A protein and the small-molecule ligand that binds it are described below.
Small molecule (SMILES): O=C(CN1C(=O)C2(CCN(C(=O)c3cnc4[nH]ncc4c3)CC2)c2c1ccc(F)c2F)NCC(F)(F)F

Sequence of chain 1.D:
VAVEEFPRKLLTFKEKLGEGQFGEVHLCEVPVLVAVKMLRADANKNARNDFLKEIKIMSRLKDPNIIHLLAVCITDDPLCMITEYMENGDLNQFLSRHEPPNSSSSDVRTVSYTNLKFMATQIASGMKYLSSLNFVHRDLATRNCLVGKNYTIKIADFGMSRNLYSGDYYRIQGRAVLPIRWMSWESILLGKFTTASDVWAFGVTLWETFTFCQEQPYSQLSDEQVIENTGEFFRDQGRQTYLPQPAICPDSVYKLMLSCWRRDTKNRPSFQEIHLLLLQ

Binding-site contacts:
Ligand atom F30 contacts residue HIS156 of chain 1.D at 3.5 Å.
Ligand atom C2 contacts residue PHE177 of chain 1.D at 3.4 Å (hydrophobic).
Ligand atom F36 contacts residue THR102 of chain 1.D at 3.6 Å.
Ligand atom C4 contacts residue LEU17 of chain 1.D at 3.6 Å (hydrophobic).
Ligand atom N5 contacts residue MET105 of chain 1.D at 3.2 Å (h-bond).
Ligand atom N12 contacts residue PHE177 of chain 1.D at 3.2 Å.
Ligand atom F31 contacts residue HIS156 of chain 1.D at 3.7 Å.
Ligand atom C7 contacts residue ALA54 of chain 1.D at 3.5 Å (hydrophobic).
Ligand atom F37 contacts residue MET100 of chain 1.D at 3.0 Å.
Ligand atom O25 contacts residue ILE86 of chain 1.D at 3.5 Å.
Ligand atom C27 contacts residue LEU80 of chain 1.D at 3.8 Å (hydrophobic).
Ligand atom O22 contacts residue PHE177 of chain 1.D at 3.8 Å.
Ligand atom C32 contacts residue MET77 of chain 1.D at 3.3 Å (hydrophobic).
Ligand atom C33 contacts residue MET77 of chain 1.D at 3.7 Å (hydrophobic).
Ligand atom C8 contacts residue LEU165 of chain 1.D at 3.7 Å (hydrophobic).
Ligand atom F29 contacts residue ASP176 of chain 1.D at 3.6 Å.
Ligand atom C24 contacts residue MET77 of chain 1.D at 3.6 Å (hydrophobic).
Ligand atom O22 contacts residue ALA175 of chain 1.D at 3.6 Å.
Ligand atom C24 contacts residue ASP176 of chain 1.D at 3.7 Å.
Ligand atom C7 contacts residue GLU103 of chain 1.D at 3.8 Å.
Ligand atom O22 contacts residue ASP176 of chain 1.D at 3.0 Å (salt-bridge).
Ligand atom C1 contacts residue PHE177 of chain 1.D at 3.6 Å (hydrophobic).
Ligand atom N26 contacts residue MET77 of chain 1.D at 3.2 Å (h-bond).
Ligand atom O11 contacts residue PHE177 of chain 1.D at 3.4 Å.
Ligand atom O25 contacts residue ALA175 of chain 1.D at 3.1 Å.
Ligand atom O25 contacts residue ASP176 of chain 1.D at 3.3 Å (salt-bridge).
Ligand atom F37 contacts residue THR102 of chain 1.D at 3.6 Å.
Ligand atom C33 contacts residue MET100 of chain 1.D at 3.3 Å (hydrophobic).
Ligand atom N6 contacts residue MET105 of chain 1.D at 3.0 Å (h-bond).
Ligand atom C10 contacts residue PHE177 of chain 1.D at 3.1 Å (hydrophobic).
Ligand atom N6 contacts residue TYR104 of chain 1.D at 3.3 Å.
Ligand atom O11 contacts residue VAL25 of chain 1.D at 3.6 Å.
Ligand atom N5 contacts residue LEU17 of chain 1.D at 3.8 Å.
Ligand atom F30 contacts residue ASP176 of chain 1.D at 3.4 Å.
Ligand atom C8 contacts residue LEU17 of chain 1.D at 3.8 Å (hydrophobic).
Ligand atom C7 contacts residue MET105 of chain 1.D at 3.7 Å (hydrophobic).
Ligand atom F30 contacts residue ALA175 of chain 1.D at 3.0 Å.
Ligand atom C13 contacts residue PHE177 of chain 1.D at 3.8 Å (hydrophobic).
Ligand atom C17 contacts residue PHE177 of chain 1.D at 3.7 Å (hydrophobic).
Ligand atom C27 contacts residue MET77 of chain 1.D at 3.5 Å (hydrophobic).